This protein binds this small molecule.
Small molecule (SMILES): CS(=O)(=O)CCNCc1ccc(-c2ccc3ncnc(Nc4ccc(OCc5cccc(F)c5)c(Cl)c4)c3c2)o1

Binding-site contacts:
Ligand atom O4 contacts residue ASP130 of chain 1.A at 3.1 Å (salt-bridge).
Ligand atom N18 contacts residue LEU174 of chain 1.A at 3.6 Å.
Ligand atom N20 contacts residue THR120 of chain 1.A at 3.5 Å.
Ligand atom C25 contacts residue ASP185 of chain 1.A at 3.6 Å.
Ligand atom N18 contacts residue MET123 of chain 1.A at 3.0 Å (h-bond).
Ligand atom F34 contacts residue ARG106 of chain 1.A at 3.1 Å.
Ligand atom O4 contacts residue PO41 of chain 1.B at 3.6 Å.
Ligand atom C28 contacts residue MET96 of chain 1.A at 3.5 Å (hydrophobic).
Ligand atom C19 contacts residue LEU174 of chain 1.A at 3.4 Å (hydrophobic).
Ligand atom CL3 contacts residue THR120 of chain 1.A at 3.6 Å.
Ligand atom N20 contacts residue ALA73 of chain 1.A at 3.3 Å.
Ligand atom F34 contacts residue LEU107 of chain 1.A at 3.4 Å.
Ligand atom C26 contacts residue LYS75 of chain 1.A at 3.7 Å.
Ligand atom C31 contacts residue PHE186 of chain 1.A at 3.5 Å (hydrophobic).
Ligand atom F34 contacts residue THR120 of chain 1.A at 3.1 Å.
Ligand atom N20 contacts residue LEU174 of chain 1.A at 3.4 Å.
Ligand atom C36 contacts residue LYS75 of chain 1.A at 3.7 Å.
Ligand atom C21 contacts residue LEU174 of chain 1.A at 3.6 Å (hydrophobic).
Ligand atom C30 contacts residue MET96 of chain 1.A at 3.3 Å (hydrophobic).
Ligand atom C32 contacts residue PHE186 of chain 1.A at 3.6 Å (hydrophobic).
Ligand atom C6 contacts residue ASP130 of chain 1.A at 3.2 Å.
Ligand atom CL3 contacts residue LEU118 of chain 1.A at 3.1 Å.
Ligand atom O3 contacts residue PO41 of chain 1.B at 2.9 Å (h-bond).
Ligand atom C16 contacts residue MET123 of chain 1.A at 3.5 Å (hydrophobic).
Ligand atom F34 contacts residue CYS105 of chain 1.A at 3.5 Å.
Ligand atom C30 contacts residue ASP185 of chain 1.A at 3.5 Å.
Ligand atom C25 contacts residue THR184 of chain 1.A at 3.6 Å.
Ligand atom C24 contacts residue THR184 of chain 1.A at 3.6 Å.
Ligand atom O3 contacts residue LEU129 of chain 1.A at 3.7 Å.
Ligand atom C19 contacts residue GLN121 of chain 1.A at 3.2 Å.
Ligand atom C19 contacts residue ALA73 of chain 1.A at 3.3 Å (hydrophobic).
Ligand atom C33 contacts residue THR184 of chain 1.A at 3.7 Å.
Ligand atom C1 contacts residue ASP130 of chain 1.A at 3.1 Å.
Ligand atom C1 contacts residue LEU129 of chain 1.A at 3.5 Å (hydrophobic).
Ligand atom C30 contacts residue PHE186 of chain 1.A at 3.5 Å (hydrophobic).
Ligand atom C32 contacts residue CYS105 of chain 1.A at 3.4 Å (hydrophobic).
Ligand atom O4 contacts residue ARG133 of chain 1.A at 3.6 Å.
Ligand atom C29 contacts residue MET96 of chain 1.A at 3.4 Å (hydrophobic).
Ligand atom C1 contacts residue CYS127 of chain 1.A at 3.1 Å (hydrophobic).
Ligand atom CL3 contacts residue LYS75 of chain 1.A at 3.4 Å.

Sequence of chain 1.A:
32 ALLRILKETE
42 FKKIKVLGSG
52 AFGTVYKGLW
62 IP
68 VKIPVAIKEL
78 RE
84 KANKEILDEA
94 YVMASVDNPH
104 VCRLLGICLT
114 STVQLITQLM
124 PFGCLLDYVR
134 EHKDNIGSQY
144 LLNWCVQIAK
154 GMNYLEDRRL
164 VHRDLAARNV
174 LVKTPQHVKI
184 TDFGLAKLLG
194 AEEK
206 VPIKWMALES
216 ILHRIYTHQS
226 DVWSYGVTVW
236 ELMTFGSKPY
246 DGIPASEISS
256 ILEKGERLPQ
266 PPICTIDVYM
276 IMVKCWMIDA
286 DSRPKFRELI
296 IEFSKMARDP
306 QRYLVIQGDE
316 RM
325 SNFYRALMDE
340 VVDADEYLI